Binding-site contacts:
Ligand atom C15 contacts residue VAL79 of chain 2.A at 4.0 Å (hydrophobic).
Ligand atom O1 contacts residue THR167 of chain 2.A at 3.8 Å.
Ligand atom C16 contacts residue LEU102 of chain 2.A at 3.5 Å (hydrophobic).
Ligand atom N2 contacts residue LEU154 of chain 2.A at 3.9 Å.
Ligand atom C6 contacts residue GLY37 of chain 2.A at 3.9 Å.
Ligand atom C7 contacts residue LEU33 of chain 2.A at 3.7 Å (hydrophobic).
Ligand atom C7 contacts residue VAL39 of chain 2.A at 3.9 Å (hydrophobic).
Ligand atom C10 contacts residue VAL39 of chain 2.A at 4.0 Å (hydrophobic).
Ligand atom C1 contacts residue ASN152 of chain 2.A at 3.8 Å.
Ligand atom N3 contacts residue ALA52 of chain 2.A at 3.5 Å.
Ligand atom C12 contacts residue LYS54 of chain 2.A at 4.1 Å.
Ligand atom C5 contacts residue LYS54 of chain 2.A at 3.5 Å.
Ligand atom C1 contacts residue LEU33 of chain 2.A at 4.0 Å (hydrophobic).
Ligand atom C15 contacts residue LEU102 of chain 2.A at 3.8 Å (hydrophobic).
Ligand atom C16 contacts residue ALA52 of chain 2.A at 3.9 Å (hydrophobic).
Ligand atom O1 contacts residue MET99 of chain 2.A at 3.3 Å.
Ligand atom C2 contacts residue ASN152 of chain 2.A at 4.0 Å.
Ligand atom C6 contacts residue LYS54 of chain 2.A at 4.0 Å.
Ligand atom O2 contacts residue ASP168 of chain 2.A at 3.2 Å.
Ligand atom C13 contacts residue LEU154 of chain 2.A at 3.8 Å (hydrophobic).
Ligand atom C14 contacts residue THR167 of chain 2.A at 4.0 Å.
Ligand atom C4 contacts residue LYS54 of chain 2.A at 3.9 Å.
Ligand atom C7 contacts residue GLY37 of chain 2.A at 3.7 Å.
Ligand atom C15 contacts residue ALA52 of chain 2.A at 3.8 Å (hydrophobic).
Ligand atom N3 contacts residue GLU100 of chain 2.A at 3.4 Å (salt-bridge).
Ligand atom N3 contacts residue LEU102 of chain 2.A at 2.9 Å (h-bond).
Ligand atom C12 contacts residue ASP168 of chain 2.A at 4.0 Å.
Ligand atom O2 contacts residue LYS54 of chain 2.A at 3.0 Å (salt-bridge).
Ligand atom C4 contacts residue ASP168 of chain 2.A at 3.5 Å.
Ligand atom C7 contacts residue GLY34 of chain 2.A at 3.7 Å.
Ligand atom C2 contacts residue ASP168 of chain 2.A at 3.8 Å.
Ligand atom C15 contacts residue GLU100 of chain 2.A at 3.5 Å.
Ligand atom N3 contacts residue CYS101 of chain 2.A at 3.8 Å.
Ligand atom C5 contacts residue ASN36 of chain 2.A at 3.5 Å.
Ligand atom C8 contacts residue LEU33 of chain 2.A at 3.7 Å (hydrophobic).
Ligand atom C1 contacts residue GLU151 of chain 2.A at 3.6 Å.
Ligand atom C8 contacts residue VAL39 of chain 2.A at 3.8 Å (hydrophobic).
Ligand atom C6 contacts residue ASN36 of chain 2.A at 3.8 Å.
Ligand atom C17 contacts residue LEU154 of chain 2.A at 4.0 Å (hydrophobic).
Ligand atom C11 contacts residue THR167 of chain 2.A at 3.8 Å.

This protein binds this small molecule.
Small molecule (SMILES): C[C@@H](Nc1c(Nc2ccncc2)c(=O)c1=O)c1ccccc1

Sequence of chain 2.A:
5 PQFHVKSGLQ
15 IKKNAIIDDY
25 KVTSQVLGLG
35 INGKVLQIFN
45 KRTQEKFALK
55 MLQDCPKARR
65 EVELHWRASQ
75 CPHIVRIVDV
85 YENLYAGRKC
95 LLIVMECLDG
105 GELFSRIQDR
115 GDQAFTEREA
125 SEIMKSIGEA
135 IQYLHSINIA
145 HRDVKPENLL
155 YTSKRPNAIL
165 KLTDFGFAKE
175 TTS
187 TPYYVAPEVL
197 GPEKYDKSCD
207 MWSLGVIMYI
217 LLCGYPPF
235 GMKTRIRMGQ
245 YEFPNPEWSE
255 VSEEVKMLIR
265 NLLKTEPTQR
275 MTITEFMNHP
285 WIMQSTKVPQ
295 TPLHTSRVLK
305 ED